Binding-site contacts:
Ligand atom C26 contacts residue TRP1039 of chain 1.G at 4.1 Å (hydrophobic).
Ligand atom C13 contacts residue SER1038 of chain 1.G at 4.1 Å.
Ligand atom O25 contacts residue SER1038 of chain 1.G at 3.7 Å.
Ligand atom C12 contacts residue TRP1039 of chain 1.G at 3.7 Å (hydrophobic).
Ligand atom C24 contacts residue SER1038 of chain 1.G at 4.1 Å.
Ligand atom C14 contacts residue SER1038 of chain 1.G at 3.1 Å.
Ligand atom C14 contacts residue LEU1041 of chain 1.G at 4.3 Å (hydrophobic).
Ligand atom C09 contacts residue TYR890 of chain 1.A at 4.3 Å (hydrophobic).
Ligand atom C05 contacts residue LEU893 of chain 1.A at 4.4 Å (hydrophobic).
Ligand atom O80 contacts residue ASN889 of chain 1.A at 3.9 Å.
Ligand atom C10 contacts residue TYR890 of chain 1.A at 4.2 Å (hydrophobic).
Ligand atom C21 contacts residue SER1038 of chain 1.G at 4.3 Å.
Ligand atom O20 contacts residue PRO1037 of chain 1.G at 4.2 Å.
Ligand atom C75 contacts residue MET886 of chain 1.A at 3.3 Å (hydrophobic).
Ligand atom C81 contacts residue TYR982 of chain 1.A at 3.7 Å (hydrophobic).
Ligand atom C23 contacts residue TRP1039 of chain 1.G at 4.5 Å (hydrophobic).
Ligand atom C19 contacts residue TYR890 of chain 1.A at 3.8 Å (hydrophobic).
Ligand atom C17 contacts residue PRO1037 of chain 1.G at 4.1 Å (hydrophobic).
Ligand atom C22 contacts residue TRP1039 of chain 1.G at 4.3 Å (hydrophobic).
Ligand atom C14 contacts residue TRP1039 of chain 1.G at 4.3 Å (hydrophobic).
Ligand atom C78 contacts residue TYR982 of chain 1.A at 4.2 Å (hydrophobic).
Ligand atom C08 contacts residue TYR890 of chain 1.A at 4.0 Å (hydrophobic).
Ligand atom C16 contacts residue PRO1037 of chain 1.G at 4.2 Å (hydrophobic).
Ligand atom C26 contacts residue SER1038 of chain 1.G at 3.5 Å.
Ligand atom C16 contacts residue TRP1039 of chain 1.G at 4.2 Å (hydrophobic).
Ligand atom C21 contacts residue PRO1037 of chain 1.G at 3.5 Å (hydrophobic).
Ligand atom C15 contacts residue LEU1041 of chain 1.G at 4.2 Å (hydrophobic).
Ligand atom C79 contacts residue ASN889 of chain 1.A at 3.3 Å.
Ligand atom C16 contacts residue SER1038 of chain 1.G at 4.0 Å.
Ligand atom C79 contacts residue TYR982 of chain 1.A at 3.7 Å (hydrophobic).
Ligand atom O25 contacts residue TRP1039 of chain 1.G at 4.2 Å.
Ligand atom C24 contacts residue TRP1039 of chain 1.G at 3.6 Å (hydrophobic).
Ligand atom C15 contacts residue SER1038 of chain 1.G at 4.0 Å.

Sequence of chain 1.G:
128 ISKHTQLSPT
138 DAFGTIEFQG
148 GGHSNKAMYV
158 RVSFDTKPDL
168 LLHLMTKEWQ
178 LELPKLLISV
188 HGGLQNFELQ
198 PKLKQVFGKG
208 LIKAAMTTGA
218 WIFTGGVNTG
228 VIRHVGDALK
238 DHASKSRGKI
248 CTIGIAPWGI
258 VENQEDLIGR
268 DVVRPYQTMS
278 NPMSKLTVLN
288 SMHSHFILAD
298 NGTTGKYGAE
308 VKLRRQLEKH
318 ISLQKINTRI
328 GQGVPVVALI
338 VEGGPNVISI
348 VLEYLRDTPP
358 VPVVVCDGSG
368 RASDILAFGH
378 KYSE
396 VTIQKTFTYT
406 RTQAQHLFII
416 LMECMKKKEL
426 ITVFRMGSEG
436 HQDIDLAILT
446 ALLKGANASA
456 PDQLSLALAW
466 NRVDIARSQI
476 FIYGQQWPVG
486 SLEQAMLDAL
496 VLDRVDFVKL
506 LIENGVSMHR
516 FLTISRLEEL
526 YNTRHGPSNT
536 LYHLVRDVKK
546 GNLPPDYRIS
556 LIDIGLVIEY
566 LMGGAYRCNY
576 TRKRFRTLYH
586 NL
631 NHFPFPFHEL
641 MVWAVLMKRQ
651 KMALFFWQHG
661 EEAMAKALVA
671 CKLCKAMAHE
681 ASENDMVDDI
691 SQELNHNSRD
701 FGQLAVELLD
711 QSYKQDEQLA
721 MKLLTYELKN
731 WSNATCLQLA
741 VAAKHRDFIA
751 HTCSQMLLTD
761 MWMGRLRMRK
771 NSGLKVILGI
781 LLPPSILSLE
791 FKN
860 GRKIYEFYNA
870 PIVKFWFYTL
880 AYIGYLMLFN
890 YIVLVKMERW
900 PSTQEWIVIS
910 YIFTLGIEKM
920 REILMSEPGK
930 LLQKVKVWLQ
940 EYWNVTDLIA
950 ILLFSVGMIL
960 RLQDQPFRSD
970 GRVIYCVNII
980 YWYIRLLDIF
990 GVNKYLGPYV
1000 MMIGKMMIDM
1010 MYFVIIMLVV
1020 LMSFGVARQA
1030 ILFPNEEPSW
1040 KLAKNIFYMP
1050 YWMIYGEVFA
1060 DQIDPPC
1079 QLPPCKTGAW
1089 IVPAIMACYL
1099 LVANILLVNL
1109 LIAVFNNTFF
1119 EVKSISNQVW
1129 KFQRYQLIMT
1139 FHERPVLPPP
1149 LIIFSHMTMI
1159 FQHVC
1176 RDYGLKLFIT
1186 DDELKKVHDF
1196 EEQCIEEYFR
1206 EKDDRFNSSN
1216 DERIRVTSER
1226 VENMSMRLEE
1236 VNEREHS

A protein and the small-molecule ligand that binds it are described below.
Small molecule (SMILES): COCC(CCO[C@H]1CC[C@@]2(C)C(=CC[C@H]3[C@@H]4C[C@@H]5O[C@]6(CC[C@@H](C)CO6)[C@@H](C)[C@@H]5[C@@]4(C)CC[C@@H]32)C1)COC

Sequence of chain 1.A:
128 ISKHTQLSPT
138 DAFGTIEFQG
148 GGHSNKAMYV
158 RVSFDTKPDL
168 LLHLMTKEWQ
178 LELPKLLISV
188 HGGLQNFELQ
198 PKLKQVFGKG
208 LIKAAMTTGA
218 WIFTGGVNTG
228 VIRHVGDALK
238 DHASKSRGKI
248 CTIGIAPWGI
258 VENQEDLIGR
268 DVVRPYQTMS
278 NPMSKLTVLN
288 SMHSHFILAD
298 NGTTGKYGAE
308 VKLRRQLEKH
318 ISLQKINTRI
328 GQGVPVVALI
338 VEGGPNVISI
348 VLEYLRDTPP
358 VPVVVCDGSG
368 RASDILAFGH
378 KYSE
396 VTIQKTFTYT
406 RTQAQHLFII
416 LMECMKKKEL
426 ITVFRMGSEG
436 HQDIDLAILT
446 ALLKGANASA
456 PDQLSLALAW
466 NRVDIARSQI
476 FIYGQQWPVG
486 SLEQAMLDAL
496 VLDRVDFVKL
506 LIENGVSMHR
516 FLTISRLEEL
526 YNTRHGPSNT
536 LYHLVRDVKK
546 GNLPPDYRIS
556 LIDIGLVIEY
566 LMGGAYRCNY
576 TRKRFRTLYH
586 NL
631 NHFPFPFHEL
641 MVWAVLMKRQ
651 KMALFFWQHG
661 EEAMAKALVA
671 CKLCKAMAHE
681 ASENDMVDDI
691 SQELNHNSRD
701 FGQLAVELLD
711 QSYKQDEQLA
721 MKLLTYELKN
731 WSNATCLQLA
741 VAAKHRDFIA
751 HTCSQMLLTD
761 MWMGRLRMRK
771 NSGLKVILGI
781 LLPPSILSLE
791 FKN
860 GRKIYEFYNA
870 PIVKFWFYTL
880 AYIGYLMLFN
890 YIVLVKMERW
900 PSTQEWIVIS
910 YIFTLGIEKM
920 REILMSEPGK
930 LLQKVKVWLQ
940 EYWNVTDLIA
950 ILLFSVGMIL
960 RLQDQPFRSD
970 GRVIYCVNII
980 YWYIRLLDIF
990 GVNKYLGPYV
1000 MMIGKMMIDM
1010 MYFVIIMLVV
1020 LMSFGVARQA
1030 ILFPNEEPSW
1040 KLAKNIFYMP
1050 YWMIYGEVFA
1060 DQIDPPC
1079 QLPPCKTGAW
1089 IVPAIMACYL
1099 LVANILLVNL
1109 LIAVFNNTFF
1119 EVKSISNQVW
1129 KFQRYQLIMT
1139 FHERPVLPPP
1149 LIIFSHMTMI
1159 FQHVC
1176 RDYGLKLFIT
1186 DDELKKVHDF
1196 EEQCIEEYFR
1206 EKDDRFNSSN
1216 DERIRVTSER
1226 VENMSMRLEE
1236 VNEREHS